The small molecule below binds the protein below.
Small molecule (SMILES): C[S@@](=O)CC[C@H](N)C(=O)O

Binding-site contacts:
Ligand atom CE contacts residue ALA74 of chain 1.A at 4.1 Å (hydrophobic).
Ligand atom OXT contacts residue HIS106 of chain 1.A at 3.6 Å.
Ligand atom CB contacts residue ILE107 of chain 1.A at 3.5 Å (hydrophobic).
Ligand atom CE contacts residue ASP132 of chain 1.A at 3.4 Å.
Ligand atom C contacts residue GLY83 of chain 1.A at 3.9 Å.
Ligand atom C contacts residue GLU116 of chain 1.A at 3.7 Å.
Ligand atom S contacts residue CYS109 of chain 1.A at 3.6 Å.
Ligand atom CA contacts residue GLU116 of chain 1.A at 3.0 Å.
Ligand atom O contacts residue CYS85 of chain 1.A at 2.8 Å (h-bond).
Ligand atom O contacts residue VAL84 of chain 1.A at 3.1 Å (h-bond).
Ligand atom CB contacts residue ILE78 of chain 1.A at 3.7 Å (hydrophobic).
Ligand atom N contacts residue ASP134 of chain 1.A at 4.1 Å.
Ligand atom OXT contacts residue GLY83 of chain 1.A at 3.5 Å.
Ligand atom CG contacts residue ASP132 of chain 1.A at 3.6 Å.
Ligand atom CG contacts residue ILE78 of chain 1.A at 3.9 Å (hydrophobic).
Ligand atom C contacts residue CYS85 of chain 1.A at 3.7 Å (hydrophobic).
Ligand atom OE contacts residue ASP134 of chain 1.A at 3.4 Å (salt-bridge).
Ligand atom OE contacts residue ASP132 of chain 1.A at 3.9 Å.
Ligand atom CE contacts residue TYR55 of chain 1.A at 3.8 Å (hydrophobic).
Ligand atom OE contacts residue ILE107 of chain 1.A at 4.0 Å.
Ligand atom CA contacts residue CYS85 of chain 1.A at 4.0 Å (hydrophobic).
Ligand atom OXT contacts residue VAL84 of chain 1.A at 2.8 Å (h-bond).
Ligand atom OXT contacts residue ILE107 of chain 1.A at 2.9 Å (h-bond).
Ligand atom CB contacts residue CYS109 of chain 1.A at 3.9 Å (hydrophobic).
Ligand atom S contacts residue ASP132 of chain 1.A at 3.7 Å.
Ligand atom N contacts residue GLU116 of chain 1.A at 2.9 Å (salt-bridge).
Ligand atom CE contacts residue TRP51 of chain 1.A at 3.5 Å (hydrophobic).
Ligand atom OXT contacts residue CYS85 of chain 1.A at 4.2 Å.
Ligand atom O contacts residue ILE78 of chain 1.A at 3.9 Å.
Ligand atom N contacts residue ILE107 of chain 1.A at 2.8 Å (h-bond).
Ligand atom O contacts residue ILE107 of chain 1.A at 4.2 Å.
Ligand atom OXT contacts residue GLU116 of chain 1.A at 3.8 Å.
Ligand atom CG contacts residue TYR55 of chain 1.A at 3.6 Å (hydrophobic).
Ligand atom N contacts residue HIS106 of chain 1.A at 3.4 Å (h-bond).
Ligand atom CE contacts residue ASP134 of chain 1.A at 3.9 Å.
Ligand atom CA contacts residue ILE107 of chain 1.A at 3.5 Å (hydrophobic).
Ligand atom O contacts residue GLY83 of chain 1.A at 3.5 Å.
Ligand atom C contacts residue ILE107 of chain 1.A at 3.8 Å (hydrophobic).
Ligand atom CG contacts residue CYS109 of chain 1.A at 3.8 Å (hydrophobic).
Ligand atom C contacts residue VAL84 of chain 1.A at 3.3 Å (hydrophobic).

Sequence of chain 1.A:
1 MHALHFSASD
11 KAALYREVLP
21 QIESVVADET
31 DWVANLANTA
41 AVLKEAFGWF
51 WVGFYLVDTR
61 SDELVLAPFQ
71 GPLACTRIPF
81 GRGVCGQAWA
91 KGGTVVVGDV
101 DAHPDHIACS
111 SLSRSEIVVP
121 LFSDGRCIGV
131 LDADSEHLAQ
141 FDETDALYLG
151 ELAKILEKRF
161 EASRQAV